Binding-site contacts:
Ligand atom C3 contacts residue ASN340 of chain 1.B at 3.8 Å.
Ligand atom C2 contacts residue ASN340 of chain 1.B at 2.5 Å.
Ligand atom O7 contacts residue ASN340 of chain 1.B at 3.3 Å (h-bond).
Ligand atom C5 contacts residue ASN340 of chain 1.B at 3.7 Å.
Ligand atom C4 contacts residue ASN340 of chain 1.B at 4.2 Å.
Ligand atom O5 contacts residue ASN340 of chain 1.B at 2.4 Å (h-bond).
Ligand atom C1 contacts residue ASN340 of chain 1.B at 1.4 Å.
Ligand atom C7 contacts residue ASN340 of chain 1.B at 3.2 Å.
Ligand atom N2 contacts residue ASN340 of chain 1.B at 2.9 Å (h-bond).
Ligand atom C8 contacts residue ASN340 of chain 1.B at 4.3 Å.

Sequence of chain 1.B:
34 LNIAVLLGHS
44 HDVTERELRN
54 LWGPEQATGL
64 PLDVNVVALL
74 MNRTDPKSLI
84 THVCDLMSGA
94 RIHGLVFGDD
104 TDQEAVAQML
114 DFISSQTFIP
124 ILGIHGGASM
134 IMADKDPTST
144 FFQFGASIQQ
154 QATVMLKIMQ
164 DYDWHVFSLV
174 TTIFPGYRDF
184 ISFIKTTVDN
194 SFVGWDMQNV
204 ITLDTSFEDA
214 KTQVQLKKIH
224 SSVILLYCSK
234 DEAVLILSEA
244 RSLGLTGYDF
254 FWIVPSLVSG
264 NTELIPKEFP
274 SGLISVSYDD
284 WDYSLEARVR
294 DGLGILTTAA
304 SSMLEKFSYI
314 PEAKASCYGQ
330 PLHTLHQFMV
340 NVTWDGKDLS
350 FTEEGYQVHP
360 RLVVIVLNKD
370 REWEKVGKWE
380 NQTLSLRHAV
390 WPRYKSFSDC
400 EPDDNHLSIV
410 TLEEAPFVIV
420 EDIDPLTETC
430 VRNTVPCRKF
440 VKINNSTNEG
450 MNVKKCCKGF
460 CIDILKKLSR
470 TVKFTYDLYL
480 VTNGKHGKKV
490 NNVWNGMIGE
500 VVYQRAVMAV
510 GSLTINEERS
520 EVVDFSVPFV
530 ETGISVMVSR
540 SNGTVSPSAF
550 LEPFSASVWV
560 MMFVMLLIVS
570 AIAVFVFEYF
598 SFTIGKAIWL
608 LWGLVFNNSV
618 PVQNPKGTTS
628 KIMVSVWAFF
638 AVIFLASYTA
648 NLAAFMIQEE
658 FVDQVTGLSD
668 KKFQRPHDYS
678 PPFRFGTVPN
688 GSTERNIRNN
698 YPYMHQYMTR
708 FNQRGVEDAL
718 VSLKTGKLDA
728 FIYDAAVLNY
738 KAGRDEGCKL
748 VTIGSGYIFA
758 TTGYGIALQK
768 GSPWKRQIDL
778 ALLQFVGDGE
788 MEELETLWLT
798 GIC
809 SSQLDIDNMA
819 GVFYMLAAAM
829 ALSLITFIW

The small molecule below binds the protein below.
Small molecule (SMILES): CC(=O)N[C@@H]1[C@@H](O)[C@H](O)[C@@H](CO)O[C@H]1O